A protein and the small-molecule ligand that binds it are described below.
Small molecule (SMILES): CC(=O)N[C@@H]1[C@@H](O)[C@H](O)[C@@H](CO)O[C@H]1O

Binding-site contacts:
Ligand atom O7 contacts residue ASN148 of chain 1.A at 3.9 Å.
Ligand atom C4 contacts residue ASP97 of chain 1.A at 3.5 Å.
Ligand atom O3 contacts residue CYS247 of chain 1.A at 3.9 Å.
Ligand atom O5 contacts residue LYS138 of chain 1.A at 3.9 Å.
Ligand atom O4 contacts residue VAL309 of chain 1.A at 4.0 Å.
Ligand atom C6 contacts residue VAL309 of chain 1.A at 4.3 Å (hydrophobic).
Ligand atom C3 contacts residue ASP97 of chain 1.A at 3.8 Å.
Ligand atom C8 contacts residue SER310 of chain 1.A at 4.2 Å.
Ligand atom O7 contacts residue VAL140 of chain 1.A at 3.9 Å.
Ligand atom C8 contacts residue LEU147 of chain 1.A at 4.1 Å (hydrophobic).
Ligand atom C3 contacts residue SER310 of chain 1.A at 4.3 Å.
Ligand atom C2 contacts residue VAL309 of chain 1.A at 4.2 Å (hydrophobic).
Ligand atom C7 contacts residue ASN148 of chain 1.A at 3.7 Å.
Ligand atom C2 contacts residue SER310 of chain 1.A at 4.0 Å.
Ligand atom C5 contacts residue ASN148 of chain 1.A at 3.6 Å.
Ligand atom C1 contacts residue SER310 of chain 1.A at 4.1 Å.
Ligand atom C7 contacts residue SER310 of chain 1.A at 4.3 Å.
Ligand atom O7 contacts residue PRO98 of chain 1.A at 3.7 Å.
Ligand atom O4 contacts residue ARG248 of chain 1.A at 3.5 Å (salt-bridge).
Ligand atom O5 contacts residue ASN148 of chain 1.A at 2.3 Å (h-bond).
Ligand atom N2 contacts residue ASN148 of chain 1.A at 3.0 Å (h-bond).
Ligand atom O3 contacts residue ASP97 of chain 1.A at 3.1 Å (salt-bridge).
Ligand atom O3 contacts residue ARG248 of chain 1.A at 4.1 Å.
Ligand atom C8 contacts residue PHE245 of chain 1.A at 4.1 Å (hydrophobic).
Ligand atom C3 contacts residue ASN148 of chain 1.A at 3.8 Å.
Ligand atom C1 contacts residue ASN148 of chain 1.A at 1.4 Å.
Ligand atom C8 contacts residue VAL140 of chain 1.A at 3.8 Å (hydrophobic).
Ligand atom O5 contacts residue VAL309 of chain 1.A at 3.9 Å.
Ligand atom C8 contacts residue ASN246 of chain 1.A at 3.6 Å.
Ligand atom C2 contacts residue ASN148 of chain 1.A at 2.5 Å.
Ligand atom O6 contacts residue ASP97 of chain 1.A at 4.0 Å.
Ligand atom C4 contacts residue VAL309 of chain 1.A at 3.9 Å (hydrophobic).
Ligand atom N2 contacts residue SER310 of chain 1.A at 3.3 Å (h-bond).
Ligand atom C3 contacts residue VAL309 of chain 1.A at 3.7 Å (hydrophobic).
Ligand atom O4 contacts residue ASP97 of chain 1.A at 3.8 Å.
Ligand atom C7 contacts residue VAL140 of chain 1.A at 4.1 Å (hydrophobic).
Ligand atom C1 contacts residue VAL309 of chain 1.A at 3.7 Å (hydrophobic).
Ligand atom C5 contacts residue VAL309 of chain 1.A at 3.3 Å (hydrophobic).
Ligand atom C4 contacts residue ASN148 of chain 1.A at 4.2 Å.
Ligand atom O6 contacts residue LYS138 of chain 1.A at 4.1 Å.

Sequence of chain 1.A:
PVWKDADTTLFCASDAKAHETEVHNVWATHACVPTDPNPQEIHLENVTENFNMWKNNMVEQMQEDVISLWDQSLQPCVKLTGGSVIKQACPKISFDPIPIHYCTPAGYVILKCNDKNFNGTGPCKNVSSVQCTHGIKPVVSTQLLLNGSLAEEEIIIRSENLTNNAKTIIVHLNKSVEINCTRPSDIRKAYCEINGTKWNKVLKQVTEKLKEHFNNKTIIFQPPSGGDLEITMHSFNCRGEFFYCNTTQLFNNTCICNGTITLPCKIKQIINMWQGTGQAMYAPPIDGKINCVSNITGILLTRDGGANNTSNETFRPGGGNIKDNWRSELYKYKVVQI